Sequence of chain 1.I:
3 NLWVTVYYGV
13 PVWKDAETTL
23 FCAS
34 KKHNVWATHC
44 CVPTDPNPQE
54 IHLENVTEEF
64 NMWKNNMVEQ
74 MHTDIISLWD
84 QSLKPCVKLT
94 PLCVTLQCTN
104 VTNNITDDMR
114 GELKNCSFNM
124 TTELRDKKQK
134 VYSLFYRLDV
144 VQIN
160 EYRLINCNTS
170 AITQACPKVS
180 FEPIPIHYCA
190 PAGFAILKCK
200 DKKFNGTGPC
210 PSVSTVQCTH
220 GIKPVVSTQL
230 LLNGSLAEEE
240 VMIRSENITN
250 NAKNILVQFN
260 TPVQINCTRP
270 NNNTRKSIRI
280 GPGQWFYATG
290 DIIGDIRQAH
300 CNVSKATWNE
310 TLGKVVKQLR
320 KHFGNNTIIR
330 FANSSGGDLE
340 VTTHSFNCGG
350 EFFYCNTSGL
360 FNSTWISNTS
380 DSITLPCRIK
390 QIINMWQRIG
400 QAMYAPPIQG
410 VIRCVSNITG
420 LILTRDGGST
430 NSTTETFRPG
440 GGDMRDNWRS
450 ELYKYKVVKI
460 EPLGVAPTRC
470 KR

This small molecule binds to this protein.
Small molecule (SMILES): CC(=O)N[C@H]1[C@H](O[C@H]2[C@H](O)[C@@H](NC(C)=O)CO[C@@H]2CO)O[C@H](CO)[C@@H](O)[C@@H]1O

Binding-site contacts:
Ligand atom C5 contacts residue ASN361 of chain 1.I at 3.7 Å.
Ligand atom C2 contacts residue ASN361 of chain 1.I at 2.4 Å.
Ligand atom O5 contacts residue ASN361 of chain 1.I at 2.4 Å (h-bond).
Ligand atom C1 contacts residue ASN361 of chain 1.I at 1.5 Å.
Ligand atom C3 contacts residue ASN361 of chain 1.I at 3.7 Å.
Ligand atom N2 contacts residue ASN361 of chain 1.I at 2.8 Å (h-bond).
Ligand atom C7 contacts residue ASN361 of chain 1.I at 3.3 Å.
Ligand atom C8 contacts residue GLY358 of chain 1.I at 4.1 Å.
Ligand atom C7 contacts residue SER357 of chain 1.I at 4.1 Å.
Ligand atom C8 contacts residue ASN361 of chain 1.I at 4.2 Å.
Ligand atom O7 contacts residue ASN361 of chain 1.I at 3.5 Å (h-bond).
Ligand atom O7 contacts residue GLY358 of chain 1.I at 4.0 Å.
Ligand atom C8 contacts residue SER357 of chain 1.I at 3.2 Å.
Ligand atom C4 contacts residue ASN361 of chain 1.I at 4.2 Å.
Ligand atom C7 contacts residue GLY358 of chain 1.I at 4.5 Å.
Ligand atom O7 contacts residue SER357 of chain 1.I at 4.3 Å.